Sequence of chain 1.A:
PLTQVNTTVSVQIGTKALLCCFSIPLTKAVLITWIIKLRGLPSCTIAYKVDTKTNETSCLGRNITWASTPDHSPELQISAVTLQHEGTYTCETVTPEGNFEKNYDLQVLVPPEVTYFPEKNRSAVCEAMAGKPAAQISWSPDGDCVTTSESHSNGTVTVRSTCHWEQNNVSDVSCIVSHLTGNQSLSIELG

This small molecule binds to this protein.
Small molecule (SMILES): N[C@@H](CS)C(=O)O

Binding-site contacts:
Ligand atom CB contacts residue CYS33 of chain 1.A at 3.0 Å (hydrophobic).
Ligand atom OXT contacts residue CYS33 of chain 1.A at 4.2 Å.
Ligand atom CA contacts residue CYS33 of chain 1.A at 3.5 Å (hydrophobic).
Ligand atom C contacts residue LEU31 of chain 1.A at 4.5 Å (hydrophobic).
Ligand atom CA contacts residue GLU88 of chain 1.A at 3.3 Å.
Ligand atom C contacts residue CYS33 of chain 1.A at 4.1 Å (hydrophobic).
Ligand atom SG contacts residue GLU88 of chain 1.A at 4.4 Å.
Ligand atom CA contacts residue LEU31 of chain 1.A at 4.4 Å (hydrophobic).
Ligand atom N contacts residue GLU88 of chain 1.A at 3.3 Å (salt-bridge).
Ligand atom OXT contacts residue LEU31 of chain 1.A at 3.6 Å.
Ligand atom SG contacts residue CYS33 of chain 1.A at 2.0 Å (h-bond).
Ligand atom CB contacts residue GLU88 of chain 1.A at 3.4 Å.